Sequence of chain 2.A:
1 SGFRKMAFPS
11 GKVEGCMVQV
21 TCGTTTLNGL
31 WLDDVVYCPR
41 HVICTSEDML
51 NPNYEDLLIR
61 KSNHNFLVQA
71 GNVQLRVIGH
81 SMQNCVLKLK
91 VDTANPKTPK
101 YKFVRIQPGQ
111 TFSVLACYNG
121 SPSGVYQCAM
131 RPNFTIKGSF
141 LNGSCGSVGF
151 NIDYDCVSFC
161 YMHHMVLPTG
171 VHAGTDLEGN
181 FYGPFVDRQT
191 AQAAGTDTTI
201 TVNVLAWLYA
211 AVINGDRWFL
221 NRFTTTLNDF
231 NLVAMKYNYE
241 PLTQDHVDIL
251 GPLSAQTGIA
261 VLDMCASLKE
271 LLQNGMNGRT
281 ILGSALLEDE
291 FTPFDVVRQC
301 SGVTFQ

Sequence of chain 1.A:
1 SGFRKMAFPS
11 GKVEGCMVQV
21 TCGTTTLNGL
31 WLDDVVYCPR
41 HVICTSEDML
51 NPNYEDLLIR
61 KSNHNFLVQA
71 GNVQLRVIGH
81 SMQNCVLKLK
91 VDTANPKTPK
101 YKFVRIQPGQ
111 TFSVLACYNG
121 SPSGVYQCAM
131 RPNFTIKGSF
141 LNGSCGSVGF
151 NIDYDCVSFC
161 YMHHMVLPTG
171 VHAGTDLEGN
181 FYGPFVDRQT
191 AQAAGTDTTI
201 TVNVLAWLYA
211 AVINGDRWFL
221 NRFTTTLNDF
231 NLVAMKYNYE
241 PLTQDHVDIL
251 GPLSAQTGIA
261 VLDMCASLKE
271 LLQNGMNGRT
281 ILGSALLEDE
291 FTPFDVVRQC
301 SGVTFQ

Binding-site contacts:
Ligand atom OBG contacts residue MET165 of chain 1.A at 3.3 Å.
Ligand atom CAF contacts residue THR25 of chain 1.A at 3.4 Å.
Ligand atom OAS contacts residue VAL166 of chain 1.A at 3.5 Å.
Ligand atom NAQ contacts residue PHE140 of chain 1.A at 3.4 Å (h-bond).
Ligand atom CBJ contacts residue VAL166 of chain 1.A at 3.5 Å (hydrophobic).
Ligand atom N contacts residue HIS164 of chain 1.A at 3.1 Å (h-bond).
Ligand atom SAG contacts residue HIS41 of chain 1.A at 2.9 Å (h-bond).
Ligand atom C contacts residue CYS145 of chain 1.A at 1.8 Å (hydrophobic).
Ligand atom CAA contacts residue MET49 of chain 1.A at 3.4 Å (hydrophobic).
Ligand atom CBD contacts residue HIS41 of chain 1.A at 3.3 Å.
Ligand atom FBS contacts residue SER46 of chain 1.A at 3.6 Å.
Ligand atom OBG contacts residue VAL166 of chain 1.A at 3.0 Å (h-bond).
Ligand atom CAB contacts residue MET49 of chain 1.A at 3.2 Å (hydrophobic).
Ligand atom FBS contacts residue THR25 of chain 1.A at 2.9 Å.
Ligand atom FBM contacts residue VAL166 of chain 1.A at 3.0 Å.
Ligand atom NBH contacts residue VAL166 of chain 1.A at 3.1 Å (h-bond).
Ligand atom N contacts residue CYS145 of chain 1.A at 3.0 Å (h-bond).
Ligand atom NAQ contacts residue VAL166 of chain 1.A at 3.4 Å.
Ligand atom SAG contacts residue CYS145 of chain 1.A at 3.0 Å (h-bond).
Ligand atom CAB contacts residue HIS41 of chain 1.A at 3.1 Å.
Ligand atom CD1 contacts residue LEU141 of chain 1.A at 3.4 Å (hydrophobic).
Ligand atom FBK contacts residue LEU167 of chain 1.A at 3.1 Å.
Ligand atom CB contacts residue CYS145 of chain 1.A at 3.1 Å (hydrophobic).
Ligand atom CAP contacts residue LEU141 of chain 1.A at 3.5 Å (hydrophobic).
Ligand atom CBQ contacts residue VAL166 of chain 1.A at 3.4 Å (hydrophobic).
Ligand atom CAA contacts residue THR25 of chain 1.A at 3.2 Å.
Ligand atom CAA contacts residue HIS41 of chain 1.A at 3.4 Å.
Ligand atom CAC contacts residue HIS41 of chain 1.A at 3.5 Å.
Ligand atom O contacts residue GLY143 of chain 1.A at 3.6 Å (h-bond).
Ligand atom OAS contacts residue HIS163 of chain 1.A at 2.9 Å (h-bond).
Ligand atom OBN contacts residue GLN189 of chain 1.A at 3.3 Å.
Ligand atom O contacts residue CYS145 of chain 1.A at 2.3 Å (h-bond).
Ligand atom CA contacts residue CYS145 of chain 1.A at 2.7 Å (hydrophobic).
Ligand atom CAV contacts residue HIS164 of chain 1.A at 3.4 Å.
Ligand atom CAH contacts residue CYS145 of chain 1.A at 2.5 Å (hydrophobic).
Ligand atom FBK contacts residue VAL166 of chain 1.A at 3.3 Å.
Ligand atom FBL contacts residue THR190 of chain 1.A at 2.4 Å.
Ligand atom CD2 contacts residue VAL166 of chain 1.A at 3.5 Å (hydrophobic).
Ligand atom FBM contacts residue PRO168 of chain 1.A at 3.5 Å.
Ligand atom FBK contacts residue MET165 of chain 1.A at 3.5 Å.

This protein binds this small molecule.
Small molecule (SMILES): CC(C)(C)[C@H](NC(=O)C(F)(F)F)C(=O)N1C[C@H]2[C@@H]([C@H]1C(=O)N[C@@H](C[C@@H]1CCNC1=O)[C@H](O)c1nc3cc(F)ccc3s1)C2(C)C